Sequence of chain 1.D:
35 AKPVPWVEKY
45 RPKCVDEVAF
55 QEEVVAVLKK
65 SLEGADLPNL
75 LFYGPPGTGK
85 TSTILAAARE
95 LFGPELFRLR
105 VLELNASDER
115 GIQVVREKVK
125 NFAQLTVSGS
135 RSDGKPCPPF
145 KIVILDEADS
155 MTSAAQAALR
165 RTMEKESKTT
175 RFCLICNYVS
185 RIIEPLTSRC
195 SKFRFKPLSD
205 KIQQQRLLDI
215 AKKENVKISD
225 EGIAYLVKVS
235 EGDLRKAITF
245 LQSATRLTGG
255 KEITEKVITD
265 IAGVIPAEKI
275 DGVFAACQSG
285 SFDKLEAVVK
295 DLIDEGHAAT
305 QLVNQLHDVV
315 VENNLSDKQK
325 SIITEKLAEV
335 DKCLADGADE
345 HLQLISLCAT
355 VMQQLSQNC

Binding-site contacts:
Ligand atom O1B contacts residue MG1 of chain 1.O at 3.4 Å.
Ligand atom N7 contacts residue THR64 of chain 1.C at 3.3 Å.
Ligand atom O1B contacts residue LYS66 of chain 1.C at 2.9 Å (salt-bridge).
Ligand atom O3G contacts residue ARG164 of chain 1.D at 3.2 Å (salt-bridge).
Ligand atom O2B contacts residue LYS66 of chain 1.C at 2.9 Å (salt-bridge).
Ligand atom N7 contacts residue GLY63 of chain 1.C at 3.2 Å (h-bond).
Ligand atom S1G contacts residue ARG193 of chain 1.D at 2.8 Å (salt-bridge).
Ligand atom N7 contacts residue GLY65 of chain 1.C at 3.4 Å (h-bond).
Ligand atom PB contacts residue GLY65 of chain 1.C at 3.4 Å.
Ligand atom N9 contacts residue MET213 of chain 1.C at 3.5 Å.
Ligand atom O3' contacts residue VAL23 of chain 1.C at 2.9 Å (h-bond).
Ligand atom O2G contacts residue ASN156 of chain 1.C at 2.8 Å (h-bond).
Ligand atom S1G contacts residue ARG164 of chain 1.D at 3.4 Å (salt-bridge).
Ligand atom O2G contacts residue PRO62 of chain 1.C at 3.3 Å.
Ligand atom PG contacts residue MG1 of chain 1.O at 3.5 Å.
Ligand atom O1A contacts residue ARG214 of chain 1.C at 2.2 Å (salt-bridge).
Ligand atom S1G contacts residue PRO62 of chain 1.C at 3.5 Å.
Ligand atom O3' contacts residue ARG27 of chain 1.C at 3.3 Å.
Ligand atom C8 contacts residue GLY63 of chain 1.C at 3.0 Å.
Ligand atom O2A contacts residue THR67 of chain 1.C at 3.5 Å (h-bond).
Ligand atom O3B contacts residue ARG214 of chain 1.C at 3.0 Å (salt-bridge).
Ligand atom N6 contacts residue LEU34 of chain 1.C at 3.5 Å.
Ligand atom PG contacts residue ARG214 of chain 1.C at 3.5 Å.
Ligand atom O3G contacts residue MG1 of chain 1.O at 2.3 Å.
Ligand atom O2' contacts residue VAL23 of chain 1.C at 3.0 Å (h-bond).
Ligand atom O1A contacts residue GLU168 of chain 1.D at 3.0 Å (salt-bridge).
Ligand atom O2G contacts residue LYS66 of chain 1.C at 2.8 Å (salt-bridge).
Ligand atom O2B contacts residue GLY65 of chain 1.C at 2.8 Å (h-bond).
Ligand atom O3A contacts residue GLY65 of chain 1.C at 3.0 Å (h-bond).
Ligand atom C5' contacts residue ARG214 of chain 1.C at 3.5 Å.
Ligand atom O2' contacts residue TYR26 of chain 1.C at 2.8 Å (h-bond).
Ligand atom O2B contacts residue THR64 of chain 1.C at 2.7 Å (h-bond).
Ligand atom O2A contacts residue SER68 of chain 1.C at 2.7 Å (h-bond).
Ligand atom O2' contacts residue LEU217 of chain 1.C at 3.3 Å.
Ligand atom PB contacts residue LYS66 of chain 1.C at 3.4 Å.
Ligand atom S1G contacts residue ARG214 of chain 1.C at 2.7 Å (salt-bridge).
Ligand atom O3B contacts residue GLY63 of chain 1.C at 3.2 Å (h-bond).
Ligand atom O1B contacts residue THR67 of chain 1.C at 3.0 Å (h-bond).
Ligand atom O2B contacts residue GLY63 of chain 1.C at 3.2 Å (h-bond).
Ligand atom O1A contacts residue MG1 of chain 1.O at 3.4 Å.

The small molecule below binds the protein below.
Small molecule (SMILES): Nc1ncnc2c1ncn2[C@@H]1O[C@H](COP(=O)(O)OP(=O)(O)OP(O)(O)=S)[C@@H](O)[C@H]1O

Sequence of chain 1.C:
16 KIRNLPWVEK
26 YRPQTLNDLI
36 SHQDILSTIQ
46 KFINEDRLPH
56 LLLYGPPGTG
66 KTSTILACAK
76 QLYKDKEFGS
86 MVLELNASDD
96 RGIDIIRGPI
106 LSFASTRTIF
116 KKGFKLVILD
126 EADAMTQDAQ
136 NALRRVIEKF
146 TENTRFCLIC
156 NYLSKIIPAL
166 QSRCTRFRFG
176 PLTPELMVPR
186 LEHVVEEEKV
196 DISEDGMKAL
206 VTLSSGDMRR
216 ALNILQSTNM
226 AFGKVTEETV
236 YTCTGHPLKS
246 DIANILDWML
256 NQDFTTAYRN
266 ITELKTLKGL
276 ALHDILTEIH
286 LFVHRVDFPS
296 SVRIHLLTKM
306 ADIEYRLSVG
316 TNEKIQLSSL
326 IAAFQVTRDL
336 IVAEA